Binding-site contacts:
Ligand atom C7 contacts residue LEU193 of chain 1.A at 4.0 Å (hydrophobic).
Ligand atom C24 contacts residue LEU193 of chain 1.A at 3.5 Å (hydrophobic).
Ligand atom N6 contacts residue GOL1 of chain 1.D at 3.8 Å.
Ligand atom O3 contacts residue VAL138 of chain 1.A at 3.9 Å.
Ligand atom C24 contacts residue THR194 of chain 1.A at 3.7 Å.
Ligand atom S1 contacts residue HIS115 of chain 1.A at 4.0 Å.
Ligand atom C22 contacts residue PHE126 of chain 1.A at 3.9 Å (hydrophobic).
Ligand atom O3 contacts residue ZN1 of chain 1.B at 3.0 Å.
Ligand atom N4 contacts residue THR194 of chain 1.A at 3.0 Å (h-bond).
Ligand atom O2 contacts residue ZN1 of chain 1.B at 2.0 Å.
Ligand atom O2 contacts residue THR194 of chain 1.A at 2.8 Å (h-bond).
Ligand atom S1 contacts residue THR194 of chain 1.A at 3.9 Å.
Ligand atom N6 contacts residue HIS90 of chain 1.A at 4.0 Å.
Ligand atom O2 contacts residue HIS90 of chain 1.A at 3.3 Å (h-bond).
Ligand atom C23 contacts residue THR195 of chain 1.A at 2.9 Å.
Ligand atom O3 contacts residue VAL117 of chain 1.A at 3.7 Å.
Ligand atom C21 contacts residue PHE126 of chain 1.A at 4.0 Å (hydrophobic).
Ligand atom C24 contacts residue THR195 of chain 1.A at 3.3 Å.
Ligand atom O2 contacts residue HIS92 of chain 1.A at 3.4 Å (h-bond).
Ligand atom C8 contacts residue GOL1 of chain 1.D at 3.7 Å.
Ligand atom C17 contacts residue PRO197 of chain 1.A at 4.0 Å (hydrophobic).
Ligand atom O2 contacts residue HIS115 of chain 1.A at 3.4 Å (h-bond).
Ligand atom C8 contacts residue LEU193 of chain 1.A at 4.0 Å (hydrophobic).
Ligand atom S1 contacts residue HIS90 of chain 1.A at 3.9 Å.
Ligand atom O11 contacts residue PHE126 of chain 1.A at 3.7 Å.
Ligand atom CL1 contacts residue GLY127 of chain 1.A at 3.7 Å.
Ligand atom N9 contacts residue LEU193 of chain 1.A at 4.0 Å.
Ligand atom C8 contacts residue THR195 of chain 1.A at 3.9 Å.
Ligand atom S1 contacts residue ZN1 of chain 1.B at 3.0 Å.
Ligand atom C23 contacts residue LEU193 of chain 1.A at 3.7 Å (hydrophobic).
Ligand atom O3 contacts residue HIS90 of chain 1.A at 3.2 Å.
Ligand atom N4 contacts residue TRP204 of chain 1.A at 3.5 Å.
Ligand atom C5 contacts residue LEU193 of chain 1.A at 3.9 Å (hydrophobic).
Ligand atom N4 contacts residue SER192 of chain 1.A at 4.0 Å.
Ligand atom N6 contacts residue LEU193 of chain 1.A at 3.9 Å.
Ligand atom N4 contacts residue LEU193 of chain 1.A at 3.3 Å.
Ligand atom C19 contacts residue VAL130 of chain 1.A at 4.0 Å (hydrophobic).
Ligand atom C7 contacts residue GOL1 of chain 1.D at 3.5 Å.
Ligand atom CL1 contacts residue VAL130 of chain 1.A at 3.2 Å.
Ligand atom O3 contacts residue HIS115 of chain 1.A at 3.5 Å (h-bond).

This small molecule binds to this protein.
Small molecule (SMILES): NS(=O)(=O)c1ccc(NC(=O)NS(=O)(=O)c2ccc(Cl)cc2)cn1

Sequence of chain 1.A:
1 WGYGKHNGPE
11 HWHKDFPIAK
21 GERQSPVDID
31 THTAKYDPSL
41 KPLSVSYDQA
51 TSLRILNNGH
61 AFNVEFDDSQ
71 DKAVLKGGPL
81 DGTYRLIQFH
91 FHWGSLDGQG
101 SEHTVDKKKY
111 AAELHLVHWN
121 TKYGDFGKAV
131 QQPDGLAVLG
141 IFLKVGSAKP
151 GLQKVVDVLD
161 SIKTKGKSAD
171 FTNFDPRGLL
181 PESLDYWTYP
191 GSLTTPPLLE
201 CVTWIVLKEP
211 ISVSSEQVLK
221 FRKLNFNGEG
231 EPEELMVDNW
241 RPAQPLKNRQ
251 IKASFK